Binding-site contacts:
Ligand atom C6 contacts residue LYS306 of chain 1.A at 3.9 Å.
Ligand atom C1 contacts residue GLY309 of chain 1.A at 4.1 Å.
Ligand atom C1 contacts residue ASN339 of chain 1.A at 1.5 Å.
Ligand atom O5 contacts residue ASN339 of chain 1.A at 2.3 Å (h-bond).
Ligand atom O5 contacts residue GLY309 of chain 1.A at 3.6 Å.
Ligand atom N2 contacts residue ASN339 of chain 1.A at 3.3 Å (h-bond).
Ligand atom O6 contacts residue ASP310 of chain 1.A at 3.9 Å.
Ligand atom O6 contacts residue LYS306 of chain 1.A at 2.8 Å (salt-bridge).
Ligand atom C3 contacts residue ASN339 of chain 1.A at 4.0 Å.
Ligand atom O6 contacts residue GLY309 of chain 1.A at 4.1 Å.
Ligand atom C4 contacts residue ASN339 of chain 1.A at 4.3 Å.
Ligand atom C2 contacts residue ASN339 of chain 1.A at 2.8 Å.
Ligand atom C7 contacts residue ASN339 of chain 1.A at 3.6 Å.
Ligand atom C5 contacts residue ASN339 of chain 1.A at 3.7 Å.
Ligand atom C5 contacts residue GLY309 of chain 1.A at 3.6 Å.
Ligand atom C8 contacts residue ASN339 of chain 1.A at 4.4 Å.
Ligand atom O7 contacts residue ASN339 of chain 1.A at 3.4 Å (h-bond).

Sequence of chain 1.A:
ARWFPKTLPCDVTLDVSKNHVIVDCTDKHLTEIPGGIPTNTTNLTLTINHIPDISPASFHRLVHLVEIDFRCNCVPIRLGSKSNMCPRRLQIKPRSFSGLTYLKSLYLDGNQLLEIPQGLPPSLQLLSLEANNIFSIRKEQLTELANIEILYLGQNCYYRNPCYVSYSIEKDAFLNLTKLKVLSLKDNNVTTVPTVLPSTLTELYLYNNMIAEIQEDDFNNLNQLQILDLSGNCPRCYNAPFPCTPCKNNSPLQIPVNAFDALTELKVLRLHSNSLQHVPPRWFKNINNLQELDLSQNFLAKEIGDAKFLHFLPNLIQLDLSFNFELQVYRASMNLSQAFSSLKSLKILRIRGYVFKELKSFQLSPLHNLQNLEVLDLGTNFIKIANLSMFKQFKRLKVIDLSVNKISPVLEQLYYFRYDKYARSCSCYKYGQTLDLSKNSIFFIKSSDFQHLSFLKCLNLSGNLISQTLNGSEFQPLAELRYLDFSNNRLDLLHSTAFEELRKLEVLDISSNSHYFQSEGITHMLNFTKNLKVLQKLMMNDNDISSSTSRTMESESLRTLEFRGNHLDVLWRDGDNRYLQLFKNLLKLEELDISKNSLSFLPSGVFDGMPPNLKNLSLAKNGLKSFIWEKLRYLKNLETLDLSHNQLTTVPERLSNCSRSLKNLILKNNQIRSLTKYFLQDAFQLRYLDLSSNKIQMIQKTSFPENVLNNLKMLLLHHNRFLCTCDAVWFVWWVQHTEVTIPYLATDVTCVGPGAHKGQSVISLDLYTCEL

This protein binds this small molecule.
Small molecule (SMILES): CC(=O)N[C@@H]1[C@@H](O)[C@H](O)[C@@H](CO)O[C@H]1O